Binding-site contacts:
Ligand atom C6 contacts residue LYS251 of chain 3.A at 3.7 Å.
Ligand atom O1 contacts residue TRP279 of chain 3.A at 3.7 Å.
Ligand atom O2 contacts residue GLU197 of chain 3.A at 2.7 Å (salt-bridge).
Ligand atom O4 contacts residue THR288 of chain 3.A at 3.6 Å.
Ligand atom O5 contacts residue VAL257 of chain 3.A at 3.4 Å.
Ligand atom C6 contacts residue SER125 of chain 3.A at 3.6 Å.
Ligand atom C3 contacts residue GLN254 of chain 3.A at 3.7 Å.
Ligand atom C6 contacts residue TRP253 of chain 3.A at 3.8 Å (hydrophobic).
Ligand atom O6 contacts residue LYS251 of chain 3.A at 2.8 Å (salt-bridge).
Ligand atom O3 contacts residue LYS251 of chain 3.A at 3.2 Å (salt-bridge).
Ligand atom C6 contacts residue TRP253 of chain 3.A at 3.6 Å (hydrophobic).
Ligand atom O6 contacts residue LYS251 of chain 3.A at 3.0 Å (salt-bridge).
Ligand atom O5 contacts residue LYS251 of chain 3.A at 2.8 Å (salt-bridge).
Ligand atom O1 contacts residue ASP280 of chain 3.A at 2.6 Å (salt-bridge).
Ligand atom O6 contacts residue TRP253 of chain 3.A at 3.6 Å.
Ligand atom C3 contacts residue GLU197 of chain 3.A at 3.5 Å.
Ligand atom C6 contacts residue SER125 of chain 3.A at 3.6 Å.
Ligand atom O3 contacts residue ASP283 of chain 3.A at 2.8 Å (salt-bridge).
Ligand atom O2 contacts residue ASP283 of chain 3.A at 2.7 Å (salt-bridge).
Ligand atom O6 contacts residue GLN254 of chain 3.A at 3.0 Å (h-bond).
Ligand atom C4 contacts residue GLU197 of chain 3.A at 3.4 Å.
Ligand atom C1 contacts residue ASP280 of chain 3.A at 3.6 Å.
Ligand atom C4 contacts residue GLU247 of chain 3.A at 3.4 Å.
Ligand atom O4 contacts residue VAL124 of chain 3.A at 3.6 Å.
Ligand atom O3 contacts residue GLN254 of chain 3.A at 3.1 Å (h-bond).
Ligand atom O5 contacts residue GLU247 of chain 3.A at 3.6 Å (salt-bridge).
Ligand atom O5 contacts residue TRP279 of chain 3.A at 3.2 Å.
Ligand atom C6 contacts residue GLU247 of chain 3.A at 3.3 Å.
Ligand atom O4 contacts residue THR195 of chain 3.A at 3.5 Å.
Ligand atom C2 contacts residue GLU197 of chain 3.A at 3.4 Å.
Ligand atom O3 contacts residue GLU247 of chain 3.A at 3.5 Å (salt-bridge).
Ligand atom O2 contacts residue ARG173 of chain 3.A at 2.8 Å (salt-bridge).
Ligand atom C3 contacts residue ASP283 of chain 3.A at 3.7 Å.
Ligand atom C1 contacts residue LYS251 of chain 3.A at 3.7 Å.
Ligand atom O2 contacts residue ASP191 of chain 3.A at 3.5 Å.
Ligand atom O6 contacts residue GLU247 of chain 3.A at 2.6 Å (salt-bridge).
Ligand atom O4 contacts residue LEU225 of chain 3.A at 3.7 Å.
Ligand atom C2 contacts residue ASP283 of chain 3.A at 3.5 Å.
Ligand atom O4 contacts residue GLU197 of chain 3.A at 2.5 Å (salt-bridge).
Ligand atom C5 contacts residue TRP253 of chain 3.A at 3.7 Å (hydrophobic).

Sequence of chain 3.A:
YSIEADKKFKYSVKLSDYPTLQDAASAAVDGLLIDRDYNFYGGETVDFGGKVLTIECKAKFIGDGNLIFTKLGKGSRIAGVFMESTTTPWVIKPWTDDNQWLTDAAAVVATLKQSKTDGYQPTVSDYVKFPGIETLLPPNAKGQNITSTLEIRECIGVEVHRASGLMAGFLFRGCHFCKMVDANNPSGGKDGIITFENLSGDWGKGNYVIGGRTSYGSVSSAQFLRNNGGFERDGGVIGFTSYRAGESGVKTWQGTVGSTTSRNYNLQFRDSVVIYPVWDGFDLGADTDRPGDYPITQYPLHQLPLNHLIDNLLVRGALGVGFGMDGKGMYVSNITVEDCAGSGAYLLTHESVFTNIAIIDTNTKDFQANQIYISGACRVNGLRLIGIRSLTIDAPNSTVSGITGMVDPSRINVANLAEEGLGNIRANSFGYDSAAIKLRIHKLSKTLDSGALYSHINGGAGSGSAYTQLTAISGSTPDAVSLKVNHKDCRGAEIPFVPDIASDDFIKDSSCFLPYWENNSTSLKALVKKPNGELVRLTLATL

This protein binds this small molecule.
Small molecule (SMILES): C[C@@H]1O[C@@H](O)[C@H](O)[C@H](O)[C@H]1O[C@H]1O[C@H](CO)[C@@H](O)[C@H](O[C@H]2O[C@H](C)[C@@H](O)C[C@@H]2O)[C@@H]1O[C@H]1O[C@H](CO)[C@H](O)[C@H](O[C@@H]2O[C@@H](C)[C@H](O[C@H]3O[C@H](CO)[C@@H](O)[C@H](O[C@H]4O[C@H](C)[C@@H](O)C[C@@H]4O)[C@@H]3O[C@H]3O[C@H](CO)[C@H](O)[C@H](O)[C@H]3O)[C@@H](O)[C@H]2O)[C@H]1O